The small molecule below binds the protein below.
Small molecule (SMILES): Cc1oc(C)c(S(=O)(=O)N[C@@H]2CCOc3ccc(F)cc32)c1C(=O)O

Sequence of chain 1.B:
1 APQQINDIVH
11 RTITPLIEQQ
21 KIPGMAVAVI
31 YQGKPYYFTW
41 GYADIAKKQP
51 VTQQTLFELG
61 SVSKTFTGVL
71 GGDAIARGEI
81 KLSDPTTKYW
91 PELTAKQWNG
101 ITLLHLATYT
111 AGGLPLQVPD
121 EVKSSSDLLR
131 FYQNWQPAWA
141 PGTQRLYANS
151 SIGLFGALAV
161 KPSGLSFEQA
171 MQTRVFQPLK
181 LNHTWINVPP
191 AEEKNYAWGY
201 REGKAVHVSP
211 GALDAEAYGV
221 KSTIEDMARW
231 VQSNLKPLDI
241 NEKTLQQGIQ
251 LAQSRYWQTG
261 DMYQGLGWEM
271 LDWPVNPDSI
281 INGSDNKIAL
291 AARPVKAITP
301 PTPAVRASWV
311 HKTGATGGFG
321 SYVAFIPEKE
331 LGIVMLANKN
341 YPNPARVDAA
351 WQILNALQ

Binding-site contacts:
Ligand atom O08 contacts residue LYS64 of chain 1.B at 3.2 Å (salt-bridge).
Ligand atom C11 contacts residue ALA315 of chain 1.B at 3.2 Å (hydrophobic).
Ligand atom C06 contacts residue SER61 of chain 1.B at 3.6 Å.
Ligand atom C11 contacts residue THR316 of chain 1.B at 3.9 Å.
Ligand atom C16 contacts residue THR316 of chain 1.B at 3.7 Å.
Ligand atom F19 contacts residue ALA315 of chain 1.B at 3.9 Å.
Ligand atom C15 contacts residue GLY317 of chain 1.B at 3.7 Å.
Ligand atom C01 contacts residue ASN286 of chain 1.B at 3.6 Å.
Ligand atom O25 contacts residue GLY314 of chain 1.B at 3.6 Å.
Ligand atom O24 contacts residue ALA315 of chain 1.B at 3.1 Å (h-bond).
Ligand atom O25 contacts residue ALA315 of chain 1.B at 2.9 Å (h-bond).
Ligand atom O08 contacts residue ALA217 of chain 1.B at 3.9 Å.
Ligand atom O08 contacts residue ASN149 of chain 1.B at 3.8 Å.
Ligand atom C01 contacts residue LEU290 of chain 1.B at 4.0 Å (hydrophobic).
Ligand atom O25 contacts residue SER61 of chain 1.B at 2.6 Å (h-bond).
Ligand atom O08 contacts residue TYR218 of chain 1.B at 3.5 Å.
Ligand atom O09 contacts residue TYR218 of chain 1.B at 3.3 Å.
Ligand atom C05 contacts residue LEU116 of chain 1.B at 3.7 Å (hydrophobic).
Ligand atom C23 contacts residue SER61 of chain 1.B at 3.1 Å.
Ligand atom O03 contacts residue TYR147 of chain 1.B at 3.9 Å.
Ligand atom C20 contacts residue ALA315 of chain 1.B at 3.4 Å (hydrophobic).
Ligand atom C21 contacts residue ALA315 of chain 1.B at 3.4 Å (hydrophobic).
Ligand atom C23 contacts residue ALA315 of chain 1.B at 3.4 Å (hydrophobic).
Ligand atom O14 contacts residue GLY317 of chain 1.B at 3.8 Å.
Ligand atom F19 contacts residue ASN340 of chain 1.B at 3.5 Å.
Ligand atom C17 contacts residue ASN340 of chain 1.B at 4.0 Å.
Ligand atom C02 contacts residue TYR147 of chain 1.B at 3.9 Å (hydrophobic).
Ligand atom C05 contacts residue ASN149 of chain 1.B at 3.5 Å.
Ligand atom O08 contacts residue SER61 of chain 1.B at 2.6 Å (h-bond).
Ligand atom N10 contacts residue ALA315 of chain 1.B at 2.7 Å (h-bond).
Ligand atom C21 contacts residue THR316 of chain 1.B at 3.7 Å.
Ligand atom O03 contacts residue LEU116 of chain 1.B at 3.8 Å.
Ligand atom S07 contacts residue SER61 of chain 1.B at 3.6 Å.
Ligand atom C16 contacts residue GLY317 of chain 1.B at 3.6 Å.
Ligand atom C22 contacts residue SER61 of chain 1.B at 3.4 Å.
Ligand atom C17 contacts residue THR316 of chain 1.B at 3.8 Å.
Ligand atom O09 contacts residue ASN149 of chain 1.B at 2.6 Å (h-bond).
Ligand atom S07 contacts residue ASN149 of chain 1.B at 3.9 Å.
Ligand atom C15 contacts residue THR316 of chain 1.B at 3.7 Å.
Ligand atom O24 contacts residue GLY314 of chain 1.B at 3.7 Å.